Sequence of chain 1.B:
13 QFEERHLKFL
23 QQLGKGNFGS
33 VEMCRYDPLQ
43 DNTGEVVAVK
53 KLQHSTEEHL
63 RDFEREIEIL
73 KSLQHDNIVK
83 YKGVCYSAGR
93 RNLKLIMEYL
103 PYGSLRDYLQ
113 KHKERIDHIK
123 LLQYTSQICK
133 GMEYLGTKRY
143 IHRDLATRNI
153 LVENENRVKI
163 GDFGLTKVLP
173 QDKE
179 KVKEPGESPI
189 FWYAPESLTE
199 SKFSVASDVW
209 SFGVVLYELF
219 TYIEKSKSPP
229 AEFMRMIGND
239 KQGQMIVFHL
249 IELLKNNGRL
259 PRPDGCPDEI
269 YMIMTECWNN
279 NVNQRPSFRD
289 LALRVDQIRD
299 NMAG

A protein and the small-molecule ligand that binds it are described below.
Small molecule (SMILES): c1cc2c(ncc3ncn(C4CCNCC4)c32)[nH]1

Binding-site contacts:
Ligand atom C9 contacts residue LEU153 of chain 1.B at 3.7 Å (hydrophobic).
Ligand atom N6 contacts residue TYR101 of chain 1.B at 3.6 Å.
Ligand atom C4 contacts residue LEU153 of chain 1.B at 4.1 Å (hydrophobic).
Ligand atom C12 contacts residue GLY26 of chain 1.B at 4.0 Å.
Ligand atom C18 contacts residue GLU100 of chain 1.B at 4.1 Å.
Ligand atom C17 contacts residue VAL33 of chain 1.B at 4.1 Å (hydrophobic).
Ligand atom N10 contacts residue LEU153 of chain 1.B at 3.8 Å.
Ligand atom N3 contacts residue GLY105 of chain 1.B at 3.7 Å.
Ligand atom C12 contacts residue VAL33 of chain 1.B at 3.8 Å (hydrophobic).
Ligand atom C16 contacts residue LEU153 of chain 1.B at 3.7 Å (hydrophobic).
Ligand atom N19 contacts residue GLU100 of chain 1.B at 3.1 Å (salt-bridge).
Ligand atom C13 contacts residue LEU25 of chain 1.B at 4.0 Å (hydrophobic).
Ligand atom C4 contacts residue LEU25 of chain 1.B at 3.8 Å (hydrophobic).
Ligand atom C18 contacts residue LEU153 of chain 1.B at 3.8 Å (hydrophobic).
Ligand atom C11 contacts residue LEU25 of chain 1.B at 4.1 Å (hydrophobic).
Ligand atom C18 contacts residue ALA50 of chain 1.B at 3.7 Å (hydrophobic).
Ligand atom N19 contacts residue ALA50 of chain 1.B at 3.2 Å.
Ligand atom C8 contacts residue LEU153 of chain 1.B at 3.7 Å (hydrophobic).
Ligand atom C12 contacts residue LEU25 of chain 1.B at 3.6 Å (hydrophobic).
Ligand atom C15 contacts residue ASN151 of chain 1.B at 4.1 Å.
Ligand atom C13 contacts residue GLY26 of chain 1.B at 3.7 Å.
Ligand atom C18 contacts residue MET99 of chain 1.B at 3.9 Å (hydrophobic).
Ligand atom N3 contacts residue LEU25 of chain 1.B at 4.0 Å.
Ligand atom C17 contacts residue GLY163 of chain 1.B at 3.9 Å.
Ligand atom N10 contacts residue LEU25 of chain 1.B at 4.0 Å.
Ligand atom C7 contacts residue LEU153 of chain 1.B at 3.7 Å (hydrophobic).
Ligand atom N6 contacts residue LEU102 of chain 1.B at 3.1 Å (h-bond).
Ligand atom C17 contacts residue LEU153 of chain 1.B at 3.8 Å (hydrophobic).
Ligand atom C9 contacts residue LEU25 of chain 1.B at 4.1 Å (hydrophobic).
Ligand atom C2 contacts residue LEU25 of chain 1.B at 3.8 Å (hydrophobic).
Ligand atom C5 contacts residue TYR101 of chain 1.B at 3.6 Å (hydrophobic).
Ligand atom C5 contacts residue LEU25 of chain 1.B at 3.8 Å (hydrophobic).
Ligand atom C7 contacts residue ALA50 of chain 1.B at 3.8 Å (hydrophobic).
Ligand atom N6 contacts residue LEU25 of chain 1.B at 4.1 Å.
Ligand atom C7 contacts residue LEU102 of chain 1.B at 4.1 Å (hydrophobic).
Ligand atom C5 contacts residue LEU102 of chain 1.B at 3.2 Å (hydrophobic).
Ligand atom N19 contacts residue LEU153 of chain 1.B at 3.8 Å.
Ligand atom C15 contacts residue ARG150 of chain 1.B at 4.0 Å.
Ligand atom C7 contacts residue GLU100 of chain 1.B at 4.0 Å.
Ligand atom C18 contacts residue GLY163 of chain 1.B at 4.1 Å.